Sequence of chain 1.E:
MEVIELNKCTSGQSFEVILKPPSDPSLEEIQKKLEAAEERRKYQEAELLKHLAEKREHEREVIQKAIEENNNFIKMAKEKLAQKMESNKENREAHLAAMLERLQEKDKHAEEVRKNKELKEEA

Sequence of chain 1.C:
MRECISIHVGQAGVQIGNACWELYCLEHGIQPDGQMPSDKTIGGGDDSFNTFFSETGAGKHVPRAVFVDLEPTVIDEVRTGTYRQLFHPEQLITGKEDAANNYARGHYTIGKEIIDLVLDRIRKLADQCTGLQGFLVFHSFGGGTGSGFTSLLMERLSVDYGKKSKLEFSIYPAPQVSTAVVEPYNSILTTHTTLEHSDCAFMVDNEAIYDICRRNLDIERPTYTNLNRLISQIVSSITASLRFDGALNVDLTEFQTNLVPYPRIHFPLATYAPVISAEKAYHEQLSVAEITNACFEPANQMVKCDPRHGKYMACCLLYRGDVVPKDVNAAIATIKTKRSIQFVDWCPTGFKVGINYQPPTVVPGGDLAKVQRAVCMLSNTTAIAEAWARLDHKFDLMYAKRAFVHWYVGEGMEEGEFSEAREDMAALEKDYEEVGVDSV

A protein and the small-molecule ligand that binds it are described below.
Small molecule (SMILES): CNCc1cccc(OC)n1

Binding-site contacts:
Ligand atom C3 contacts residue LYS163 of chain 1.C at 3.8 Å.
Ligand atom C1 contacts residue ILE92 of chain 1.E at 4.0 Å (hydrophobic).
Ligand atom N2 contacts residue GLU196 of chain 1.C at 3.9 Å.
Ligand atom C2 contacts residue PHE91 of chain 1.E at 3.2 Å (hydrophobic).
Ligand atom C5 contacts residue LYS163 of chain 1.C at 4.0 Å.
Ligand atom C5 contacts residue SER158 of chain 1.C at 3.6 Å.
Ligand atom C4 contacts residue LYS163 of chain 1.C at 4.3 Å.
Ligand atom C3 contacts residue ASN88 of chain 1.E at 4.1 Å.
Ligand atom C1 contacts residue SER158 of chain 1.C at 3.8 Å.
Ligand atom C2 contacts residue ASN88 of chain 1.E at 3.4 Å.
Ligand atom C8 contacts residue PHE91 of chain 1.E at 3.9 Å (hydrophobic).
Ligand atom C2 contacts residue GLY162 of chain 1.C at 3.9 Å.
Ligand atom C7 contacts residue HIS197 of chain 1.C at 3.6 Å.
Ligand atom C1 contacts residue PHE91 of chain 1.E at 3.4 Å (hydrophobic).
Ligand atom O1 contacts residue PHE91 of chain 1.E at 3.5 Å.
Ligand atom C8 contacts residue LYS163 of chain 1.C at 4.2 Å.
Ligand atom C2 contacts residue LYS163 of chain 1.C at 3.9 Å.
Ligand atom N1 contacts residue LYS163 of chain 1.C at 4.2 Å.
Ligand atom C4 contacts residue PHE91 of chain 1.E at 3.3 Å (hydrophobic).
Ligand atom C6 contacts residue SER158 of chain 1.C at 4.0 Å.
Ligand atom C5 contacts residue GLY162 of chain 1.C at 3.1 Å.
Ligand atom N1 contacts residue PHE91 of chain 1.E at 3.5 Å.
Ligand atom C7 contacts residue GLU196 of chain 1.C at 3.5 Å.
Ligand atom C7 contacts residue ASP199 of chain 1.C at 3.5 Å.
Ligand atom N2 contacts residue HIS197 of chain 1.C at 4.3 Å.
Ligand atom C2 contacts residue ILE92 of chain 1.E at 4.2 Å (hydrophobic).
Ligand atom C6 contacts residue PHE91 of chain 1.E at 3.9 Å (hydrophobic).
Ligand atom C1 contacts residue ASN88 of chain 1.E at 4.2 Å.
Ligand atom O1 contacts residue ASN88 of chain 1.E at 4.0 Å.
Ligand atom C4 contacts residue SER158 of chain 1.C at 4.2 Å.
Ligand atom C6 contacts residue HIS197 of chain 1.C at 4.0 Å.
Ligand atom C7 contacts residue SER198 of chain 1.C at 3.9 Å.
Ligand atom C5 contacts residue PHE91 of chain 1.E at 3.4 Å (hydrophobic).
Ligand atom N2 contacts residue ASP199 of chain 1.C at 4.0 Å.
Ligand atom C1 contacts residue GLY162 of chain 1.C at 3.1 Å.
Ligand atom C1 contacts residue LYS163 of chain 1.C at 3.6 Å.
Ligand atom O1 contacts residue LYS163 of chain 1.C at 3.8 Å.
Ligand atom C6 contacts residue GLU196 of chain 1.C at 3.6 Å.
Ligand atom C3 contacts residue PHE91 of chain 1.E at 3.3 Å (hydrophobic).
Ligand atom C4 contacts residue GLY162 of chain 1.C at 4.2 Å.